Binding-site contacts:
Ligand atom C5 contacts residue ASN176 of chain 1.A at 3.8 Å.
Ligand atom C5 contacts residue ZN1 of chain 1.D at 4.0 Å.
Ligand atom O19 contacts residue ZN1 of chain 1.D at 2.6 Å.
Ligand atom O16 contacts residue ASN176 of chain 1.A at 3.1 Å (h-bond).
Ligand atom O8 contacts residue TRP32 of chain 1.A at 3.9 Å.
Ligand atom O17 contacts residue ILE29 of chain 1.A at 3.6 Å.
Ligand atom C5 contacts residue HIS206 of chain 1.A at 4.2 Å.
Ligand atom C6 contacts residue ASN176 of chain 1.A at 3.7 Å.
Ligand atom O16 contacts residue ZN1 of chain 1.C at 3.9 Å.
Ligand atom O31 contacts residue LYS167 of chain 1.A at 4.1 Å.
Ligand atom O8 contacts residue VAL35 of chain 1.A at 4.1 Å.
Ligand atom C6 contacts residue ZN1 of chain 1.D at 4.1 Å.
Ligand atom C2 contacts residue TRP32 of chain 1.A at 3.4 Å (hydrophobic).
Ligand atom C11 contacts residue HIS206 of chain 1.A at 3.8 Å.
Ligand atom O17 contacts residue TRP32 of chain 1.A at 4.0 Å.
Ligand atom C22 contacts residue SER173 of chain 1.A at 4.0 Å.
Ligand atom O17 contacts residue ASN176 of chain 1.A at 4.4 Å.
Ligand atom O31 contacts residue HIS206 of chain 1.A at 3.1 Å.
Ligand atom C22 contacts residue LYS167 of chain 1.A at 3.6 Å.
Ligand atom C1 contacts residue ASN176 of chain 1.A at 4.2 Å.
Ligand atom O30 contacts residue HIS145 of chain 1.A at 3.6 Å.
Ligand atom O20 contacts residue LYS167 of chain 1.A at 3.9 Å.
Ligand atom O30 contacts residue LYS167 of chain 1.A at 4.0 Å.
Ligand atom C4 contacts residue HIS206 of chain 1.A at 4.2 Å.
Ligand atom C9 contacts residue VAL35 of chain 1.A at 4.5 Å (hydrophobic).
Ligand atom O19 contacts residue CYS164 of chain 1.A at 3.6 Å.
Ligand atom C18 contacts residue ASN176 of chain 1.A at 3.9 Å.
Ligand atom C18 contacts residue HIS206 of chain 1.A at 4.2 Å.
Ligand atom O16 contacts residue HIS145 of chain 1.A at 4.0 Å.
Ligand atom O16 contacts residue ZN1 of chain 1.D at 3.6 Å.
Ligand atom C6 contacts residue HIS206 of chain 1.A at 4.4 Å.
Ligand atom C18 contacts residue HIS145 of chain 1.A at 3.9 Å.
Ligand atom C3 contacts residue TRP32 of chain 1.A at 4.2 Å (hydrophobic).
Ligand atom O19 contacts residue HIS145 of chain 1.A at 3.9 Å.
Ligand atom O19 contacts residue HIS206 of chain 1.A at 3.3 Å.
Ligand atom C1 contacts residue TRP32 of chain 1.A at 4.2 Å (hydrophobic).
Ligand atom C12 contacts residue VAL35 of chain 1.A at 4.2 Å (hydrophobic).
Ligand atom O30 contacts residue ASN176 of chain 1.A at 3.3 Å.
Ligand atom C22 contacts residue GLY175 of chain 1.A at 4.3 Å.
Ligand atom C18 contacts residue ZN1 of chain 1.D at 3.6 Å.

Sequence of chain 1.A:
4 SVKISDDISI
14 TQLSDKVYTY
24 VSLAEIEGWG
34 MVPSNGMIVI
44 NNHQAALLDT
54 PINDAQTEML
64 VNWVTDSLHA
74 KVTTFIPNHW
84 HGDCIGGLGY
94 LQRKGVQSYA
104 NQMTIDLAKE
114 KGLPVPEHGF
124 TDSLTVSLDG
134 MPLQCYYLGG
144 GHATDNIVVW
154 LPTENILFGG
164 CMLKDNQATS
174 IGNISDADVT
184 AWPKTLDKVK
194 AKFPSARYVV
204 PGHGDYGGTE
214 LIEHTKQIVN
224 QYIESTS

The protein below binds the small molecule below.
Small molecule (SMILES): CO[C@@H]1O[C@@H](C)Cc2oc3cc(O)c(O)c(C(=O)O)c3c(=O)c21